A small-molecule ligand and the protein it binds are described below.
Small molecule (SMILES): Nc1ccn([C@H]2C[C@H](O[P](=O)(O)OC[C@H]3O[C@@H](n4ccc(N)nc4=O)C[C@@H]3O[P](=O)(O)OC[C@H]3O[C@@H](n4cnc5c(=O)[nH]c(N)nc54)C[C@@H]3O[P](=O)(O)OC[C@H]3O[C@@H](n4cnc5c(=O)[nH]c(N)nc54)C[C@@H]3O)[C@@H](COP(=O)=O)O2)c(=O)n1

Binding-site contacts:
Ligand atom C6 contacts residue LYS67 of chain 1.GB at 3.8 Å.
Ligand atom OP1 contacts residue LYS6 of chain 1.NA at 3.9 Å.
Ligand atom P contacts residue ARG13 of chain 1.GB at 3.4 Å.
Ligand atom C2 contacts residue TYR125 of chain 1.GB at 3.7 Å (hydrophobic).
Ligand atom C2' contacts residue LYS67 of chain 1.GB at 3.7 Å.
Ligand atom O5' contacts residue TYR183 of chain 1.GB at 4.0 Å.
Ligand atom OP2 contacts residue TYR183 of chain 1.GB at 3.2 Å.
Ligand atom OP2 contacts residue ARG112 of chain 1.FB at 2.6 Å (salt-bridge).
Ligand atom C8 contacts residue LYS67 of chain 1.GB at 3.3 Å.
Ligand atom C8 contacts residue TYR183 of chain 1.GB at 3.7 Å (hydrophobic).
Ligand atom P contacts residue ARG112 of chain 1.FB at 4.0 Å.
Ligand atom C3' contacts residue TYR183 of chain 1.GB at 3.7 Å (hydrophobic).
Ligand atom OP1 contacts residue THR114 of chain 1.FB at 3.6 Å (h-bond).
Ligand atom P contacts residue THR114 of chain 1.FB at 3.3 Å.
Ligand atom OP2 contacts residue THR114 of chain 1.FB at 2.4 Å (h-bond).
Ligand atom N9 contacts residue TYR125 of chain 1.GB at 4.0 Å.
Ligand atom N3 contacts residue TYR125 of chain 1.GB at 3.8 Å.
Ligand atom C2' contacts residue TYR125 of chain 1.GB at 3.8 Å (hydrophobic).
Ligand atom C3' contacts residue ARG13 of chain 1.GB at 4.1 Å.
Ligand atom C2' contacts residue TYR183 of chain 1.GB at 3.9 Å (hydrophobic).
Ligand atom OP1 contacts residue ARG13 of chain 1.GB at 3.9 Å.
Ligand atom C5 contacts residue LYS67 of chain 1.GB at 4.0 Å.
Ligand atom O3' contacts residue ARG13 of chain 1.GB at 4.0 Å.
Ligand atom OP1 contacts residue TRP71 of chain 1.GB at 3.4 Å.
Ligand atom O3' contacts residue ASN11 of chain 1.GB at 3.5 Å (h-bond).
Ligand atom OP2 contacts residue ARG13 of chain 1.GB at 2.2 Å (salt-bridge).
Ligand atom N2 contacts residue TYR125 of chain 1.GB at 3.8 Å.
Ligand atom OP2 contacts residue TYR121 of chain 1.GB at 3.1 Å.
Ligand atom O3' contacts residue THR114 of chain 1.FB at 3.8 Å.
Ligand atom C4 contacts residue TYR125 of chain 1.GB at 4.0 Å (hydrophobic).
Ligand atom O6 contacts residue TYR125 of chain 1.GB at 4.2 Å.
Ligand atom N1 contacts residue TYR125 of chain 1.GB at 4.0 Å.
Ligand atom O6 contacts residue LYS67 of chain 1.GB at 4.1 Å.
Ligand atom P contacts residue TYR121 of chain 1.GB at 4.2 Å.
Ligand atom C5 contacts residue TYR125 of chain 1.GB at 4.0 Å (hydrophobic).
Ligand atom C4' contacts residue ASN11 of chain 1.GB at 4.2 Å.
Ligand atom N7 contacts residue LYS67 of chain 1.GB at 3.0 Å (salt-bridge).
Ligand atom C6 contacts residue TYR125 of chain 1.GB at 4.0 Å (hydrophobic).
Ligand atom O6 contacts residue SER123 of chain 1.GB at 3.9 Å.
Ligand atom C5' contacts residue TRP71 of chain 1.GB at 3.7 Å (hydrophobic).

Sequence of chain 1.GB:
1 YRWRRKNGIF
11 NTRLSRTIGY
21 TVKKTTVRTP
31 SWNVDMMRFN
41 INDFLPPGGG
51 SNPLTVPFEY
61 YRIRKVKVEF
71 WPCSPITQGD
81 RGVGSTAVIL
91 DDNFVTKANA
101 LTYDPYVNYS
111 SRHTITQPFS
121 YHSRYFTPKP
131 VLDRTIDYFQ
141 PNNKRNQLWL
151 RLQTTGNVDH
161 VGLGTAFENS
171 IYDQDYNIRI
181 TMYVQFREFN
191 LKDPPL

Sequence of chain 1.FB:
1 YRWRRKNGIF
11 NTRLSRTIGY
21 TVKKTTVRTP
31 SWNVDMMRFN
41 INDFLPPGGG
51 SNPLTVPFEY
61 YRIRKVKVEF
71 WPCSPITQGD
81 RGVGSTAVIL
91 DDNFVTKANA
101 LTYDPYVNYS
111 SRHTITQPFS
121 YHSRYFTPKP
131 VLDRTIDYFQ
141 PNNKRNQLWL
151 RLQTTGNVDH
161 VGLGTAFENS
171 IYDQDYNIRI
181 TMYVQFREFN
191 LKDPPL

Sequence of chain 1.NA:
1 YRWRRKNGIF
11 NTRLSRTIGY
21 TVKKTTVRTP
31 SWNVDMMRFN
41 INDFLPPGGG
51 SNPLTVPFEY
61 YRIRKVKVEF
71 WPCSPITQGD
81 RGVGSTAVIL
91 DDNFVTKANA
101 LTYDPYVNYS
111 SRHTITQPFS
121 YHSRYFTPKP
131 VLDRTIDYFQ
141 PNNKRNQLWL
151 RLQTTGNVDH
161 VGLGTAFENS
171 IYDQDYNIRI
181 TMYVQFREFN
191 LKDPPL